Sequence of chain 1.A:
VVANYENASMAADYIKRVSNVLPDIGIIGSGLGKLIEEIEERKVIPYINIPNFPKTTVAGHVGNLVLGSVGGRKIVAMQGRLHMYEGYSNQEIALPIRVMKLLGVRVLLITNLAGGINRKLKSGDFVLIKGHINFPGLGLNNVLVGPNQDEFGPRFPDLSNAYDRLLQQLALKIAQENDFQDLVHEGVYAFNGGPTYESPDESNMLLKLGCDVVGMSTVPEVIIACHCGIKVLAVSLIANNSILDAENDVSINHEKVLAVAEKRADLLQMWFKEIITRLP

Binding-site contacts:
Ligand atom C5 contacts residue DMS1 of chain 1.D at 3.7 Å.
Ligand atom C2 contacts residue ALA244 of chain 1.A at 3.9 Å (hydrophobic).
Ligand atom C2 contacts residue VAL262 of chain 1.A at 3.9 Å (hydrophobic).
Ligand atom C3 contacts residue DMS1 of chain 1.D at 4.4 Å.
Ligand atom C4 contacts residue GLU203 of chain 1.A at 3.9 Å.
Ligand atom N2 contacts residue TYR202 of chain 1.A at 4.3 Å.
Ligand atom N2 contacts residue GLU203 of chain 1.A at 3.0 Å (salt-bridge).
Ligand atom N2 contacts residue GLY120 of chain 1.A at 3.6 Å.
Ligand atom C1 contacts residue GLU203 of chain 1.A at 3.7 Å.
Ligand atom C2 contacts residue GLY120 of chain 1.A at 3.9 Å.
Ligand atom C3 contacts residue LEU118 of chain 1.A at 3.7 Å (hydrophobic).
Ligand atom C4 contacts residue TYR202 of chain 1.A at 4.1 Å (hydrophobic).
Ligand atom C1 contacts residue ASN245 of chain 1.A at 3.5 Å.
Ligand atom N2 contacts residue SER247 of chain 1.A at 3.9 Å.
Ligand atom C1 contacts residue TYR202 of chain 1.A at 3.9 Å (hydrophobic).
Ligand atom N1 contacts residue GLY120 of chain 1.A at 3.7 Å.
Ligand atom N1 contacts residue GLU203 of chain 1.A at 3.0 Å (salt-bridge).
Ligand atom N2 contacts residue ASN245 of chain 1.A at 2.8 Å (h-bond).
Ligand atom C2 contacts residue ASN245 of chain 1.A at 3.6 Å.
Ligand atom C4 contacts residue VAL219 of chain 1.A at 3.9 Å (hydrophobic).
Ligand atom C1 contacts residue ILE257 of chain 1.A at 4.3 Å (hydrophobic).
Ligand atom C2 contacts residue ALA119 of chain 1.A at 4.0 Å (hydrophobic).
Ligand atom C3 contacts residue GLY120 of chain 1.A at 3.9 Å.
Ligand atom C3 contacts residue ALA244 of chain 1.A at 4.3 Å (hydrophobic).
Ligand atom N1 contacts residue VAL219 of chain 1.A at 4.1 Å.
Ligand atom C3 contacts residue ALA119 of chain 1.A at 3.7 Å (hydrophobic).
Ligand atom C5 contacts residue TYR202 of chain 1.A at 4.0 Å (hydrophobic).
Ligand atom C4 contacts residue LEU118 of chain 1.A at 4.4 Å (hydrophobic).
Ligand atom C1 contacts residue GLY120 of chain 1.A at 3.6 Å.
Ligand atom C4 contacts residue GLY120 of chain 1.A at 4.1 Å.
Ligand atom C4 contacts residue GLY220 of chain 1.A at 4.3 Å.
Ligand atom N2 contacts residue ILE257 of chain 1.A at 3.8 Å.
Ligand atom C2 contacts residue TYR202 of chain 1.A at 4.2 Å (hydrophobic).
Ligand atom C1 contacts residue ALA119 of chain 1.A at 4.1 Å (hydrophobic).
Ligand atom C4 contacts residue MET221 of chain 1.A at 4.3 Å (hydrophobic).
Ligand atom N1 contacts residue TYR202 of chain 1.A at 3.8 Å.
Ligand atom N1 contacts residue ALA119 of chain 1.A at 4.4 Å.
Ligand atom C3 contacts residue VAL262 of chain 1.A at 4.4 Å (hydrophobic).
Ligand atom C5 contacts residue ALA119 of chain 1.A at 4.4 Å (hydrophobic).
Ligand atom C5 contacts residue LEU118 of chain 1.A at 3.7 Å (hydrophobic).

A protein and the small-molecule ligand that binds it are described below.
Small molecule (SMILES): N=C1CCCCN1